A protein and the small-molecule ligand that binds it are described below.
Small molecule (SMILES): Nc1ncnc2c1ncn2[C@@H]1O[C@H](CO[P](=O)(O)O[P](=O)(O)NP(=O)(O)O)[C@@H](O)[C@H]1O

Binding-site contacts:
Ligand atom O3' contacts residue ARG17 of chain 1.EB at 3.2 Å (salt-bridge).
Ligand atom O3A contacts residue GLY42 of chain 1.EB at 2.2 Å (h-bond).
Ligand atom C2 contacts residue LYS404 of chain 1.EB at 3.7 Å.
Ligand atom O3G contacts residue ASN39 of chain 1.EB at 3.5 Å (h-bond).
Ligand atom O1B contacts residue SER44 of chain 1.EB at 3.5 Å.
Ligand atom C4 contacts residue TYR14 of chain 1.EB at 3.6 Å (hydrophobic).
Ligand atom N1 contacts residue ASP408 of chain 1.EB at 3.3 Å.
Ligand atom C5' contacts residue GLY42 of chain 1.EB at 2.8 Å.
Ligand atom PG contacts residue SER410 of chain 1.EB at 3.6 Å.
Ligand atom C5' contacts residue ALA41 of chain 1.EB at 3.5 Å (hydrophobic).
Ligand atom C4' contacts residue GLY40 of chain 1.EB at 3.1 Å.
Ligand atom N6 contacts residue TYR14 of chain 1.EB at 3.5 Å.
Ligand atom O5' contacts residue GLY42 of chain 1.EB at 3.2 Å.
Ligand atom O2B contacts residue ALA41 of chain 1.EB at 3.5 Å.
Ligand atom N3 contacts residue LYS404 of chain 1.EB at 3.0 Å (salt-bridge).
Ligand atom O2' contacts residue ARG17 of chain 1.EB at 3.5 Å (salt-bridge).
Ligand atom O3' contacts residue GLY40 of chain 1.EB at 3.4 Å.
Ligand atom PG contacts residue GLU413 of chain 1.EB at 3.6 Å.
Ligand atom O2B contacts residue GLY42 of chain 1.EB at 2.6 Å (h-bond).
Ligand atom PB contacts residue LYS43 of chain 1.EB at 3.4 Å.
Ligand atom O2G contacts residue ASN39 of chain 1.EB at 3.6 Å (h-bond).
Ligand atom PA contacts residue GLY42 of chain 1.EB at 2.9 Å.
Ligand atom N3B contacts residue ASN39 of chain 1.EB at 3.6 Å.
Ligand atom O2' contacts residue LYS404 of chain 1.EB at 2.7 Å (salt-bridge).
Ligand atom C6 contacts residue ASP408 of chain 1.EB at 3.7 Å.
Ligand atom N7 contacts residue SER45 of chain 1.EB at 3.6 Å (h-bond).
Ligand atom O2B contacts residue LYS43 of chain 1.EB at 2.2 Å (salt-bridge).
Ligand atom O2A contacts residue SER410 of chain 1.EB at 2.3 Å (h-bond).
Ligand atom O3A contacts residue ALA41 of chain 1.EB at 3.5 Å.
Ligand atom PB contacts residue GLY42 of chain 1.EB at 3.0 Å.
Ligand atom O2G contacts residue SER410 of chain 1.EB at 2.2 Å (h-bond).
Ligand atom C6 contacts residue TYR14 of chain 1.EB at 3.5 Å (hydrophobic).
Ligand atom O2G contacts residue GLU413 of chain 1.EB at 3.1 Å (salt-bridge).
Ligand atom O1A contacts residue GLY42 of chain 1.EB at 2.7 Å.
Ligand atom C5 contacts residue TYR14 of chain 1.EB at 3.5 Å (hydrophobic).
Ligand atom O1A contacts residue SER45 of chain 1.EB at 3.4 Å (h-bond).
Ligand atom N3 contacts residue TYR14 of chain 1.EB at 3.6 Å.
Ligand atom C5' contacts residue GLY40 of chain 1.EB at 3.2 Å.
Ligand atom O3G contacts residue GLU413 of chain 1.EB at 3.0 Å (salt-bridge).
Ligand atom N7 contacts residue TYR14 of chain 1.EB at 3.5 Å.

Sequence of chain 1.EB:
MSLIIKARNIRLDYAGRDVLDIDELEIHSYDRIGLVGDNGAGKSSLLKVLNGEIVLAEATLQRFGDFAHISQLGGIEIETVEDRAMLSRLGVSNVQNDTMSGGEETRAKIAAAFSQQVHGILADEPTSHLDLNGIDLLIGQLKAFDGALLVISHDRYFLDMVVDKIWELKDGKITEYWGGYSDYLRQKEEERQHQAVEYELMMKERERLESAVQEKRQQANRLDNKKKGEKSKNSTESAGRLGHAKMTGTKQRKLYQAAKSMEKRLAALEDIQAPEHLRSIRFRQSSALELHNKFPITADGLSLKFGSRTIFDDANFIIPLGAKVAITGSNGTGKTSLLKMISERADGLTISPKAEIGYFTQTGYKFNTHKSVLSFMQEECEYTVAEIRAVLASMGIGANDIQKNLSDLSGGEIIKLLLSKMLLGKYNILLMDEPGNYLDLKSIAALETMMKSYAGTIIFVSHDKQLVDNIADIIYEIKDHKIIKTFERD